Sequence of chain 1.C:
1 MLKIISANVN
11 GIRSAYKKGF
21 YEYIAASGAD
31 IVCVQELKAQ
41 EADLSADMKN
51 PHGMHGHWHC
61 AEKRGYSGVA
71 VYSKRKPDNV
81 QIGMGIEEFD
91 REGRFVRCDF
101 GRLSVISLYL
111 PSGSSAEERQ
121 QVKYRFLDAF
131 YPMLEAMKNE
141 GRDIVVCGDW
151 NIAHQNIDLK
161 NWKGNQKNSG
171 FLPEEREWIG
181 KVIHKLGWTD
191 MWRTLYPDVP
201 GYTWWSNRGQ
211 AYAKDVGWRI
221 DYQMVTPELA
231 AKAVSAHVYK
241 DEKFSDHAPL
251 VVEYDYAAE

The small molecule below binds the protein below.
Small molecule (SMILES): Cc1cn([C@H]2C[C@H](O[P](=O)(O)OC[C@H]3O[C@@H](n4cnc5c(N)ncnc54)C[C@@H]3O[P](=O)(O)OC[C@H]3O[C@@H](n4ccc(N)nc4=O)C[C@@H]3O)[C@@H](CO[P](=O)(O)O[C@H]3C[C@H](n4ccc(N)nc4=O)O[C@@H]3CO[P](=O)(O)O[C@H]3C[C@H](n4cnc5c(=O)nc(N)[nH]c54)O[C@@H]3CO)O2)c(=O)[nH]c1=O

Binding-site contacts:
Ligand atom C3' contacts residue TYR109 of chain 1.C at 4.3 Å (hydrophobic).
Ligand atom C1' contacts residue 3DR1 of chain 1.F at 4.0 Å.
Ligand atom O3' contacts residue TYR66 of chain 1.C at 3.6 Å.
Ligand atom C3' contacts residue SER112 of chain 1.C at 3.7 Å.
Ligand atom C4' contacts residue GLU36 of chain 1.C at 3.9 Å.
Ligand atom O3' contacts residue TYR109 of chain 1.C at 4.0 Å.
Ligand atom O3' contacts residue SER112 of chain 1.C at 3.4 Å (h-bond).
Ligand atom O3' contacts residue 3DR1 of chain 1.F at 2.3 Å (h-bond).
Ligand atom OP1 contacts residue ARG94 of chain 1.C at 4.3 Å.
Ligand atom P contacts residue TYR66 of chain 1.C at 4.1 Å.
Ligand atom C4' contacts residue 3DR1 of chain 1.F at 4.3 Å.
Ligand atom C2' contacts residue SER114 of chain 1.C at 4.3 Å.
Ligand atom O3' contacts residue GLU36 of chain 1.C at 4.4 Å.
Ligand atom OP2 contacts residue ARG119 of chain 1.C at 3.7 Å.
Ligand atom C6 contacts residue SER115 of chain 1.C at 4.4 Å.
Ligand atom C2' contacts residue SER115 of chain 1.C at 4.3 Å.
Ligand atom OP1 contacts residue SER112 of chain 1.C at 4.3 Å.
Ligand atom C3' contacts residue 3DR1 of chain 1.F at 3.5 Å.
Ligand atom C2' contacts residue SER115 of chain 1.C at 4.5 Å.
Ligand atom C5' contacts residue TYR66 of chain 1.C at 4.3 Å (hydrophobic).
Ligand atom C4' contacts residue TYR109 of chain 1.C at 4.1 Å (hydrophobic).
Ligand atom C2' contacts residue SER112 of chain 1.C at 4.1 Å.
Ligand atom P contacts residue ARG119 of chain 1.C at 4.2 Å.
Ligand atom C4' contacts residue TYR66 of chain 1.C at 4.2 Å (hydrophobic).
Ligand atom P contacts residue SER115 of chain 1.C at 3.8 Å.
Ligand atom OP2 contacts residue SER115 of chain 1.C at 2.4 Å (h-bond).
Ligand atom OP2 contacts residue SER112 of chain 1.C at 4.0 Å.
Ligand atom C2' contacts residue 3DR1 of chain 1.F at 4.1 Å.
Ligand atom OP1 contacts residue TYR66 of chain 1.C at 3.1 Å (h-bond).
Ligand atom OP1 contacts residue ARG119 of chain 1.C at 3.6 Å (salt-bridge).
Ligand atom C5' contacts residue TYR109 of chain 1.C at 4.4 Å (hydrophobic).
Ligand atom O5' contacts residue SER115 of chain 1.C at 4.2 Å.